A protein and the small-molecule ligand that binds it are described below.
Small molecule (SMILES): CCc1nc(N)nc(N)c1-c1ccc2c(c1)N(CCCOC)[C@H](c1ccccc1)CC2

Sequence of chain 1.A:
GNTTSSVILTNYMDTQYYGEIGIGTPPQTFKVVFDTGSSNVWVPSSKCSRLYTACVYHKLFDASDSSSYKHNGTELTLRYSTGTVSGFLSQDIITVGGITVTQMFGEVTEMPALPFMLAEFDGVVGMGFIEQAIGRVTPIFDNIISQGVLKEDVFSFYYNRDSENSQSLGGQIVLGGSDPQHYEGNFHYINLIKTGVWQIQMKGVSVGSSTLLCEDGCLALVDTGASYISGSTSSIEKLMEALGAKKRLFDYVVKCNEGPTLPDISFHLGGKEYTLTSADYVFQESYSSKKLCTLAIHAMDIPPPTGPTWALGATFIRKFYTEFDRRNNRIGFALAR

Binding-site contacts:
Ligand atom O1 contacts residue THR18 of chain 1.A at 3.6 Å (h-bond).
Ligand atom N2 contacts residue ASP38 of chain 1.A at 2.4 Å (salt-bridge).
Ligand atom C10 contacts residue THR85 of chain 1.A at 3.8 Å.
Ligand atom C11 contacts residue THR85 of chain 1.A at 3.8 Å.
Ligand atom C18 contacts residue GLY228 of chain 1.A at 3.3 Å.
Ligand atom O1 contacts residue GLY228 of chain 1.A at 3.6 Å (h-bond).
Ligand atom C14 contacts residue PHE124 of chain 1.A at 3.7 Å (hydrophobic).
Ligand atom C20 contacts residue VAL127 of chain 1.A at 3.6 Å (hydrophobic).
Ligand atom C2 contacts residue ASP38 of chain 1.A at 3.3 Å.
Ligand atom C19 contacts residue GLY228 of chain 1.A at 3.7 Å.
Ligand atom C8 contacts residue THR85 of chain 1.A at 3.5 Å.
Ligand atom N2 contacts residue GLY228 of chain 1.A at 3.7 Å.
Ligand atom N1 contacts residue GLY228 of chain 1.A at 3.7 Å.
Ligand atom C26 contacts residue THR85 of chain 1.A at 3.8 Å.
Ligand atom C18 contacts residue SER230 of chain 1.A at 3.6 Å.
Ligand atom C8 contacts residue PHE119 of chain 1.A at 3.7 Å (hydrophobic).
Ligand atom N3 contacts residue THR85 of chain 1.A at 3.2 Å (h-bond).
Ligand atom C12 contacts residue THR85 of chain 1.A at 3.6 Å.
Ligand atom C3 contacts residue ASP38 of chain 1.A at 3.3 Å.
Ligand atom C1 contacts residue GLY228 of chain 1.A at 3.8 Å.
Ligand atom N3 contacts residue SER84 of chain 1.A at 3.0 Å (h-bond).
Ligand atom C3 contacts residue TYR83 of chain 1.A at 3.6 Å (hydrophobic).
Ligand atom C2 contacts residue GLY228 of chain 1.A at 3.7 Å.
Ligand atom C19 contacts residue THR227 of chain 1.A at 3.4 Å.
Ligand atom C3 contacts residue GLY228 of chain 1.A at 3.7 Å.
Ligand atom N4 contacts residue GLY40 of chain 1.A at 3.7 Å.
Ligand atom C18 contacts residue THR18 of chain 1.A at 3.1 Å.
Ligand atom N4 contacts residue ASP38 of chain 1.A at 3.3 Å (salt-bridge).
Ligand atom C17 contacts residue PHE124 of chain 1.A at 3.7 Å (hydrophobic).
Ligand atom C13 contacts residue PRO118 of chain 1.A at 3.8 Å (hydrophobic).
Ligand atom C9 contacts residue THR85 of chain 1.A at 3.7 Å.
Ligand atom C6 contacts residue VAL127 of chain 1.A at 3.5 Å (hydrophobic).
Ligand atom C6 contacts residue ASP38 of chain 1.A at 3.3 Å.
Ligand atom C4 contacts residue GLY228 of chain 1.A at 3.8 Å.
Ligand atom C9 contacts residue PHE124 of chain 1.A at 3.8 Å (hydrophobic).
Ligand atom N2 contacts residue TYR83 of chain 1.A at 3.7 Å.
Ligand atom N4 contacts residue ASP226 of chain 1.A at 3.0 Å (salt-bridge).
Ligand atom C7 contacts residue THR85 of chain 1.A at 3.5 Å.
Ligand atom C16 contacts residue SER230 of chain 1.A at 3.8 Å.
Ligand atom C19 contacts residue THR18 of chain 1.A at 3.8 Å.